Sequence of chain 3.C:
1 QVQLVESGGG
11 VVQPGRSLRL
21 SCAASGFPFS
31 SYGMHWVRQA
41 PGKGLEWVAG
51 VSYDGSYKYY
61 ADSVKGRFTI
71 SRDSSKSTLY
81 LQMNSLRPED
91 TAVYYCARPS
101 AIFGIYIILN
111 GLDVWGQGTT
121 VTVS

The small molecule below binds the protein below.
Small molecule (SMILES): CC(=O)N[C@H]1CO[C@H](CO[C@@H]2O[C@@H](C)[C@@H](O)[C@@H](O)[C@@H]2O)[C@@H](O)[C@@H]1O

Sequence of chain 3.A:
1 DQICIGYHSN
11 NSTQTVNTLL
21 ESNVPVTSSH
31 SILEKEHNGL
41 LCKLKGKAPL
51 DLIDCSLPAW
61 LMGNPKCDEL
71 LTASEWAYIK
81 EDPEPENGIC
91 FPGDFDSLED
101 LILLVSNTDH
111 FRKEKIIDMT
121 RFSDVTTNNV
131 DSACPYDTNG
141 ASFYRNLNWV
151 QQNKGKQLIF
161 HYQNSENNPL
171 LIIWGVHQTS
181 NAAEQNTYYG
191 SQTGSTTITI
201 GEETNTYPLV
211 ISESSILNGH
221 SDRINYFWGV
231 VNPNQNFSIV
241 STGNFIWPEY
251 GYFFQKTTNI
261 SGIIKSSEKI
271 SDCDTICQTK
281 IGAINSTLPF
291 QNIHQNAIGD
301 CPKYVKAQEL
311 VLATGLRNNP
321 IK

Binding-site contacts:
Ligand atom O5 contacts residue ASN11 of chain 3.A at 2.3 Å (h-bond).
Ligand atom C5 contacts residue ASN11 of chain 3.A at 3.6 Å.
Ligand atom C3 contacts residue ASN11 of chain 3.A at 3.8 Å.
Ligand atom C7 contacts residue ASN11 of chain 3.A at 3.5 Å.
Ligand atom C3 contacts residue ASN10 of chain 3.A at 3.7 Å.
Ligand atom C1 contacts residue ASN11 of chain 3.A at 1.4 Å.
Ligand atom C4 contacts residue ASN11 of chain 3.A at 4.2 Å.
Ligand atom C2 contacts residue TYR106 of chain 3.C at 3.8 Å (hydrophobic).
Ligand atom C2 contacts residue ASN11 of chain 3.A at 2.5 Å.
Ligand atom C4 contacts residue ASN10 of chain 3.A at 3.6 Å.
Ligand atom C5 contacts residue ASN11 of chain 3.A at 4.3 Å.
Ligand atom O4 contacts residue GLY104 of chain 3.C at 3.0 Å.
Ligand atom C4 contacts residue GLY104 of chain 3.C at 3.6 Å.
Ligand atom N2 contacts residue ASN11 of chain 3.A at 2.9 Å (h-bond).
Ligand atom O7 contacts residue ASN11 of chain 3.A at 3.5 Å (h-bond).
Ligand atom O6 contacts residue ASN11 of chain 3.A at 4.5 Å.
Ligand atom O2 contacts residue GLY104 of chain 3.C at 3.9 Å.
Ligand atom O3 contacts residue ASN10 of chain 3.A at 3.5 Å (h-bond).
Ligand atom O5 contacts residue TYR106 of chain 3.C at 4.4 Å.
Ligand atom C2 contacts residue GLY104 of chain 3.C at 3.4 Å.
Ligand atom O3 contacts residue HIS8 of chain 3.A at 3.4 Å.
Ligand atom O3 contacts residue GLY104 of chain 3.C at 2.2 Å (h-bond).
Ligand atom O2 contacts residue TYR106 of chain 3.C at 3.4 Å.
Ligand atom C5 contacts residue ASN10 of chain 3.A at 4.5 Å.
Ligand atom C1 contacts residue TYR106 of chain 3.C at 3.6 Å (hydrophobic).
Ligand atom C3 contacts residue HIS8 of chain 3.A at 4.4 Å.
Ligand atom C3 contacts residue GLY104 of chain 3.C at 3.2 Å.
Ligand atom O3 contacts residue ILE105 of chain 3.C at 4.3 Å.